Binding-site contacts:
Ligand atom C6 contacts residue VAL339 of chain 1.B at 3.6 Å (hydrophobic).
Ligand atom O6 contacts residue VAL339 of chain 1.B at 3.7 Å.
Ligand atom O3 contacts residue HIS390 of chain 1.B at 3.6 Å.
Ligand atom C3 contacts residue PHE389 of chain 1.B at 3.5 Å (hydrophobic).
Ligand atom O4 contacts residue PHE389 of chain 1.B at 2.6 Å (h-bond).
Ligand atom O4 contacts residue PHE389 of chain 1.B at 3.5 Å.
Ligand atom C5 contacts residue TRP403 of chain 1.B at 3.7 Å (hydrophobic).
Ligand atom O9 contacts residue TRP403 of chain 1.B at 3.5 Å.
Ligand atom O6 contacts residue GLU340 of chain 1.B at 2.6 Å (salt-bridge).
Ligand atom C1 contacts residue GLY416 of chain 1.B at 3.3 Å.
Ligand atom O6 contacts residue SER401 of chain 1.B at 2.7 Å (h-bond).
Ligand atom O1B contacts residue GLY416 of chain 1.B at 2.9 Å (h-bond).
Ligand atom C6 contacts residue SER401 of chain 1.B at 3.6 Å.
Ligand atom O4 contacts residue HIS390 of chain 1.B at 3.4 Å.
Ligand atom C6 contacts residue GLU340 of chain 1.B at 3.8 Å.
Ligand atom O1B contacts residue PHE415 of chain 1.B at 3.3 Å.
Ligand atom C3 contacts residue PHE254 of chain 1.B at 3.9 Å (hydrophobic).
Ligand atom C4 contacts residue PHE254 of chain 1.B at 3.8 Å (hydrophobic).
Ligand atom O4 contacts residue LEU391 of chain 1.B at 3.7 Å.
Ligand atom C4 contacts residue GLU340 of chain 1.B at 3.3 Å.
Ligand atom O8 contacts residue PHE415 of chain 1.B at 3.8 Å.
Ligand atom C5 contacts residue TRP403 of chain 1.B at 3.6 Å (hydrophobic).
Ligand atom O6 contacts residue TRP403 of chain 1.B at 3.4 Å.
Ligand atom C5 contacts residue HIS390 of chain 1.B at 3.8 Å.
Ligand atom O1B contacts residue TYR404 of chain 1.B at 3.6 Å.
Ligand atom O5 contacts residue GLU340 of chain 1.B at 3.3 Å (salt-bridge).
Ligand atom O9 contacts residue PHE254 of chain 1.B at 3.9 Å.
Ligand atom O1A contacts residue TYR404 of chain 1.B at 2.5 Å (h-bond).
Ligand atom O8 contacts residue TRP403 of chain 1.B at 3.6 Å.
Ligand atom C1 contacts residue TYR404 of chain 1.B at 3.6 Å (hydrophobic).
Ligand atom O4 contacts residue HIS390 of chain 1.B at 2.9 Å (h-bond).
Ligand atom O1A contacts residue PHE389 of chain 1.B at 3.7 Å.
Ligand atom O4 contacts residue GLU340 of chain 1.B at 2.7 Å (salt-bridge).
Ligand atom C6 contacts residue GLU340 of chain 1.B at 3.5 Å.
Ligand atom C4 contacts residue TYR404 of chain 1.B at 3.7 Å (hydrophobic).
Ligand atom O5 contacts residue HIS390 of chain 1.B at 3.1 Å (h-bond).
Ligand atom C4 contacts residue PHE389 of chain 1.B at 3.4 Å (hydrophobic).
Ligand atom O1A contacts residue GLY416 of chain 1.B at 3.0 Å (h-bond).
Ligand atom C9 contacts residue PHE254 of chain 1.B at 3.7 Å (hydrophobic).
Ligand atom O9 contacts residue PHE415 of chain 1.B at 3.2 Å.

This small molecule binds to this protein.
Small molecule (SMILES): CC(=O)N[C@H]1[C@H](O[C@@H]2[C@H](O[C@]3(C(=O)O)C[C@H](O)[C@@H](NC(C)=O)[C@H]([C@H](O)[C@H](O)CO)O3)[C@@H](O)[C@H](O)O[C@@H]2CO)O[C@H](CO)[C@H](O)[C@@H]1O[C@@H]1O[C@H](CO)[C@H](O)[C@H](O[C@]2(C(=O)O)C[C@H](O)[C@@H](NC(C)=O)[C@H]([C@H](O)[C@H](O)CO)O2)[C@H]1O

Sequence of chain 1.B:
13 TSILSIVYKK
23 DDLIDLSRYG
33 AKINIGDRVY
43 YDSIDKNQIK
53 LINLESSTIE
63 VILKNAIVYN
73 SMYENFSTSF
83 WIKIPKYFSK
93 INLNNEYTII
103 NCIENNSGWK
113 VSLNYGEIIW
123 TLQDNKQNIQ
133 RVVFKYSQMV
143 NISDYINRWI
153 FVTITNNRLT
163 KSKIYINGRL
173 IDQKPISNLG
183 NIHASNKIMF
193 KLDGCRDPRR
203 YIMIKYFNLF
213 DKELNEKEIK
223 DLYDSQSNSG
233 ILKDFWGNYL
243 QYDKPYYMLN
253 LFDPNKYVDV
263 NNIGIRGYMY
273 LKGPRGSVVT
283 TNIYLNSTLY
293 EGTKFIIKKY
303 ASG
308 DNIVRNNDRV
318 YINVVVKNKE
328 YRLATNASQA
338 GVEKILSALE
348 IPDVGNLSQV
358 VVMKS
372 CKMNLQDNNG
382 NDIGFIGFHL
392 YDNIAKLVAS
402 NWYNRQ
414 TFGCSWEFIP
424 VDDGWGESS